Sequence of chain 1.Y:
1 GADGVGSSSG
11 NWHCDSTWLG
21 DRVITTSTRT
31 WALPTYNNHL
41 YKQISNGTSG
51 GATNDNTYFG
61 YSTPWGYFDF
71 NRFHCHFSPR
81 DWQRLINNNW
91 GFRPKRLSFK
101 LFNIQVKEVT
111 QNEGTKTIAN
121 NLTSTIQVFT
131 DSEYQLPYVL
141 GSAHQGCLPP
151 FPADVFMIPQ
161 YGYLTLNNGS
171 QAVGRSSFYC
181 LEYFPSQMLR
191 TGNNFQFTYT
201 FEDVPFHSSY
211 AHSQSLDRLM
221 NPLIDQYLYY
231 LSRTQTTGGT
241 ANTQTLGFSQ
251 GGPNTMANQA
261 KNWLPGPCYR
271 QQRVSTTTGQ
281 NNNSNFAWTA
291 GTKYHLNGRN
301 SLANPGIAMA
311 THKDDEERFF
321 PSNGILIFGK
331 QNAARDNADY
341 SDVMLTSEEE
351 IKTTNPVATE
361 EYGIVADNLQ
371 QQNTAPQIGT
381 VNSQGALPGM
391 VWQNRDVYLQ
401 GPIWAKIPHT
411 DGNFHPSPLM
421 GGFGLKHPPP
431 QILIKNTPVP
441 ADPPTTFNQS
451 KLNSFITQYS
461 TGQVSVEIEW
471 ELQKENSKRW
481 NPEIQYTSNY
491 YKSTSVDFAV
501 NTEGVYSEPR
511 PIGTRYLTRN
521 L

The protein below binds the small molecule below.
Small molecule (SMILES): Nc1ncnc2c1ncn2[C@H]1C[C@H](O)[C@@H](COP(=O)(O)O)O1

Sequence of chain 1.H:
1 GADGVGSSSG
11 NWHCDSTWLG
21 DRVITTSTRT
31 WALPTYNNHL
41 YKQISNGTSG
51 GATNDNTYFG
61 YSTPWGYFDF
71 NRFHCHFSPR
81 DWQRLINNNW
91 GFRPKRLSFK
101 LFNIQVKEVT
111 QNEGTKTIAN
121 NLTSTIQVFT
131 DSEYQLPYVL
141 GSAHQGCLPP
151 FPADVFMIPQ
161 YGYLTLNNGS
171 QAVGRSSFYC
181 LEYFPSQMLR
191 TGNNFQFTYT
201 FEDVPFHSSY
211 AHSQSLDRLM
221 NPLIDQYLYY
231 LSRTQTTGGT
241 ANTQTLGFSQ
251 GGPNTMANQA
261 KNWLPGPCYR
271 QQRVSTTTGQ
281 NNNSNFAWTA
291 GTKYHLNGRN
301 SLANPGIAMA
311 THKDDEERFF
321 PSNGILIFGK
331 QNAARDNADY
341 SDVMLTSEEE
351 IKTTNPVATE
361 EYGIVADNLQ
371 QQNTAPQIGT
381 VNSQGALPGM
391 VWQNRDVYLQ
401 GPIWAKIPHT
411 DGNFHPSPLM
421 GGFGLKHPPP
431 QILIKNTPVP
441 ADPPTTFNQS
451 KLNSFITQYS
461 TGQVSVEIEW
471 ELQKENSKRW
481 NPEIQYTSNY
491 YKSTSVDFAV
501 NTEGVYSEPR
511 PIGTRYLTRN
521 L

Binding-site contacts:
Ligand atom N7 contacts residue HIS415 of chain 1.Y at 3.6 Å.
Ligand atom C5' contacts residue DC1 of chain 1.ED at 3.1 Å.
Ligand atom N7 contacts residue PRO205 of chain 1.Y at 3.7 Å.
Ligand atom N1 contacts residue PRO205 of chain 1.Y at 4.4 Å.
Ligand atom N1 contacts residue GLY424 of chain 1.Y at 4.1 Å.
Ligand atom N6 contacts residue PRO205 of chain 1.Y at 3.9 Å.
Ligand atom C4 contacts residue PRO205 of chain 1.Y at 4.2 Å (hydrophobic).
Ligand atom N6 contacts residue ASN394 of chain 1.Y at 4.0 Å.
Ligand atom C6 contacts residue PRO205 of chain 1.Y at 3.7 Å (hydrophobic).
Ligand atom C6 contacts residue PRO416 of chain 1.Y at 3.7 Å (hydrophobic).
Ligand atom N1 contacts residue VAL204 of chain 1.Y at 4.4 Å.
Ligand atom C8 contacts residue HIS415 of chain 1.Y at 3.6 Å.
Ligand atom C2 contacts residue PRO416 of chain 1.Y at 3.1 Å (hydrophobic).
Ligand atom C5 contacts residue PRO205 of chain 1.Y at 3.6 Å (hydrophobic).
Ligand atom N3 contacts residue PRO416 of chain 1.Y at 3.5 Å.
Ligand atom C5 contacts residue PRO416 of chain 1.Y at 4.2 Å (hydrophobic).
Ligand atom C8 contacts residue PRO205 of chain 1.Y at 4.3 Å (hydrophobic).
Ligand atom N9 contacts residue HIS415 of chain 1.Y at 4.3 Å.
Ligand atom OP2 contacts residue DC1 of chain 1.ED at 2.5 Å (h-bond).
Ligand atom N6 contacts residue SER417 of chain 1.Y at 4.3 Å.
Ligand atom C4' contacts residue DC1 of chain 1.ED at 4.5 Å.
Ligand atom N1 contacts residue PRO416 of chain 1.Y at 3.1 Å (h-bond).
Ligand atom C5 contacts residue HIS415 of chain 1.Y at 4.4 Å.
Ligand atom OP1 contacts residue LYS426 of chain 1.H at 4.5 Å.
Ligand atom N9 contacts residue PRO416 of chain 1.Y at 4.4 Å.
Ligand atom OP1 contacts residue DC1 of chain 1.ED at 2.5 Å (h-bond).
Ligand atom C2' contacts residue HIS415 of chain 1.Y at 4.3 Å.
Ligand atom C4 contacts residue PRO416 of chain 1.Y at 4.1 Å (hydrophobic).
Ligand atom O5' contacts residue DC1 of chain 1.ED at 2.5 Å (h-bond).
Ligand atom P contacts residue DC1 of chain 1.ED at 1.6 Å.
Ligand atom C1' contacts residue PRO416 of chain 1.Y at 4.3 Å (hydrophobic).
Ligand atom C2 contacts residue GLY424 of chain 1.Y at 4.2 Å.
Ligand atom N6 contacts residue PRO416 of chain 1.Y at 4.3 Å.